Binding-site contacts:
Ligand atom N2 contacts residue ASN320 of chain 1.B at 3.0 Å (h-bond).
Ligand atom C7 contacts residue ASN316 of chain 1.B at 4.0 Å.
Ligand atom O5 contacts residue ASN320 of chain 1.B at 2.3 Å (h-bond).
Ligand atom C2 contacts residue ASN320 of chain 1.B at 2.5 Å.
Ligand atom C4 contacts residue ASN320 of chain 1.B at 4.2 Å.
Ligand atom C8 contacts residue ASN320 of chain 1.B at 4.5 Å.
Ligand atom O7 contacts residue ASN316 of chain 1.B at 4.5 Å.
Ligand atom O7 contacts residue MET285 of chain 1.A at 3.9 Å.
Ligand atom C8 contacts residue TRP262 of chain 1.A at 4.0 Å (hydrophobic).
Ligand atom C5 contacts residue ASN320 of chain 1.B at 3.6 Å.
Ligand atom C6 contacts residue ARG281 of chain 1.A at 3.6 Å.
Ligand atom C6 contacts residue ARG281 of chain 1.A at 3.5 Å.
Ligand atom C1 contacts residue ASN320 of chain 1.B at 1.4 Å.
Ligand atom O6 contacts residue ARG281 of chain 1.A at 3.1 Å (salt-bridge).
Ligand atom O7 contacts residue TRP262 of chain 1.A at 3.8 Å.
Ligand atom C7 contacts residue LEU317 of chain 1.B at 4.1 Å (hydrophobic).
Ligand atom C8 contacts residue ASN316 of chain 1.B at 3.8 Å.
Ligand atom C7 contacts residue TRP262 of chain 1.A at 4.3 Å (hydrophobic).
Ligand atom C8 contacts residue LEU317 of chain 1.B at 3.5 Å (hydrophobic).
Ligand atom O7 contacts residue LEU317 of chain 1.B at 4.2 Å.
Ligand atom C1 contacts residue ASN316 of chain 1.B at 4.1 Å.
Ligand atom N2 contacts residue ASN316 of chain 1.B at 4.1 Å.
Ligand atom O6 contacts residue ARG281 of chain 1.A at 3.1 Å (salt-bridge).
Ligand atom C3 contacts residue ASN320 of chain 1.B at 3.8 Å.
Ligand atom O7 contacts residue ASN320 of chain 1.B at 3.1 Å (h-bond).
Ligand atom C7 contacts residue ASN320 of chain 1.B at 3.3 Å.

Sequence of chain 1.B:
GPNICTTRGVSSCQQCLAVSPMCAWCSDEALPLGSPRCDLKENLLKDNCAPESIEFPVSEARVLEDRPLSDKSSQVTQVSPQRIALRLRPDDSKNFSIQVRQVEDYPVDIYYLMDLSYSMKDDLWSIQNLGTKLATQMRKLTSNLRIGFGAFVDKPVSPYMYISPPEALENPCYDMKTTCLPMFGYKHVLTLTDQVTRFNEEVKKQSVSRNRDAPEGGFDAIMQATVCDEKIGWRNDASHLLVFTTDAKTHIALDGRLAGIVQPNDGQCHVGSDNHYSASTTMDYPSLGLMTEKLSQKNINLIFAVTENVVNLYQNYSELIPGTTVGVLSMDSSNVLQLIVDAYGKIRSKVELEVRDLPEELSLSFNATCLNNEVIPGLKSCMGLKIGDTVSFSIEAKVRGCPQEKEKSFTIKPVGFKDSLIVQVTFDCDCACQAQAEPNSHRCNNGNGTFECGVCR

Sequence of chain 1.A:
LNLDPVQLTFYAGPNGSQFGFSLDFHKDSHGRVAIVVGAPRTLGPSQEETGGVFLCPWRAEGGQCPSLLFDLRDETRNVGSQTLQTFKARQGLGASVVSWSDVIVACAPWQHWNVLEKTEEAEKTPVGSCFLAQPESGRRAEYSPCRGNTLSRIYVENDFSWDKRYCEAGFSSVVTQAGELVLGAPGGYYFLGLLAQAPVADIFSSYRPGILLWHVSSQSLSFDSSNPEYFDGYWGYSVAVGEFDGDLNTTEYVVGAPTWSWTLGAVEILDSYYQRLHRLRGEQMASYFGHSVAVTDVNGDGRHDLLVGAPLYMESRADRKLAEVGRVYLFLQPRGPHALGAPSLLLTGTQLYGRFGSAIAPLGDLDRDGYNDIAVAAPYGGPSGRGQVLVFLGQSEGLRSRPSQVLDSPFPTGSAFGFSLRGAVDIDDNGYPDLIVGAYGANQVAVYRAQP

This small molecule binds to this protein.
Small molecule (SMILES): CC(=O)N[C@H]1[C@H](O[C@H]2[C@H](O)[C@@H](NC(C)=O)CO[C@@H]2CO)O[C@H](CO)[C@@H](O[C@@H]2O[C@H](CO[C@H]3O[C@H](CO)[C@@H](O)[C@H](O)[C@@H]3O)[C@@H](O)[C@H](O[C@H]3O[C@H](CO)[C@@H](O)[C@H](O)[C@@H]3O)[C@@H]2O)[C@@H]1O